This protein binds this small molecule.
Small molecule (SMILES): CC(=O)N[C@H]1[C@H](O[C@H]2[C@H](O)[C@@H](NC(C)=O)CO[C@@H]2CO)O[C@H](CO)[C@@H](O)[C@@H]1O

Binding-site contacts:
Ligand atom O5 contacts residue ASN166 of chain 1.O at 2.4 Å (h-bond).
Ligand atom C3 contacts residue ASN166 of chain 1.O at 3.5 Å.
Ligand atom O3 contacts residue ASN166 of chain 1.O at 4.4 Å.
Ligand atom N2 contacts residue ASN166 of chain 1.O at 2.4 Å (h-bond).
Ligand atom C1 contacts residue ASN166 of chain 1.O at 1.4 Å.
Ligand atom O5 contacts residue THR168 of chain 1.O at 4.3 Å.
Ligand atom N2 contacts residue TRP237 of chain 1.O at 4.2 Å.
Ligand atom O7 contacts residue THR239 of chain 1.O at 4.1 Å.
Ligand atom C7 contacts residue THR239 of chain 1.O at 3.9 Å.
Ligand atom C1 contacts residue TRP237 of chain 1.O at 4.0 Å (hydrophobic).
Ligand atom O6 contacts residue THR168 of chain 1.O at 4.3 Å.
Ligand atom C7 contacts residue ASN166 of chain 1.O at 3.6 Å.
Ligand atom C8 contacts residue ASN166 of chain 1.O at 3.9 Å.
Ligand atom C5 contacts residue ASN166 of chain 1.O at 3.6 Å.
Ligand atom C4 contacts residue ASN166 of chain 1.O at 4.1 Å.
Ligand atom C2 contacts residue ASN166 of chain 1.O at 2.0 Å.
Ligand atom N2 contacts residue THR239 of chain 1.O at 3.6 Å.

Sequence of chain 1.O:
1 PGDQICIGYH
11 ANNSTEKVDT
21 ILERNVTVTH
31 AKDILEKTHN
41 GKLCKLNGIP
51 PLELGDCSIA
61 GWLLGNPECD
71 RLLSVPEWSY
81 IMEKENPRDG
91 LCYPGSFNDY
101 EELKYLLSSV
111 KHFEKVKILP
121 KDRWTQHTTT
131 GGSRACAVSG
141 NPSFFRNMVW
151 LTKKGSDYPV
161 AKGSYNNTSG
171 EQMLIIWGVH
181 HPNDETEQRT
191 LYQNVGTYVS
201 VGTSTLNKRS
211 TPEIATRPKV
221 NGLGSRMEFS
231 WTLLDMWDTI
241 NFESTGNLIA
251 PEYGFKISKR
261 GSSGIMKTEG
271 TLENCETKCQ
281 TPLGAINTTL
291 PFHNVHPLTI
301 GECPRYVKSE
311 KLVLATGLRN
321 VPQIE